Binding-site contacts:
Ligand atom N7 contacts residue ILE132 of chain 1.A at 3.2 Å.
Ligand atom N7 contacts residue ASP134 of chain 1.A at 3.2 Å (salt-bridge).
Ligand atom N8 contacts residue ASP134 of chain 1.A at 2.9 Å (salt-bridge).
Ligand atom C6 contacts residue LYS162 of chain 1.A at 4.0 Å.
Ligand atom O6 contacts residue VAL184 of chain 1.A at 2.9 Å (h-bond).
Ligand atom N1 contacts residue VAL185 of chain 1.A at 4.5 Å.
Ligand atom C2 contacts residue PHE183 of chain 1.A at 3.5 Å (hydrophobic).
Ligand atom C9 contacts residue ASP134 of chain 1.A at 4.1 Å.
Ligand atom O6 contacts residue PHE183 of chain 1.A at 3.1 Å.
Ligand atom C2 contacts residue ASP190 of chain 1.A at 3.0 Å.
Ligand atom C6 contacts residue VAL184 of chain 1.A at 3.6 Å (hydrophobic).
Ligand atom C9 contacts residue PRP1 of chain 1.E at 3.9 Å.
Ligand atom N1 contacts residue PHE183 of chain 1.A at 3.3 Å.
Ligand atom N3 contacts residue PHE183 of chain 1.A at 4.0 Å.
Ligand atom N7 contacts residue LYS162 of chain 1.A at 3.6 Å (salt-bridge).
Ligand atom C5 contacts residue LYS162 of chain 1.A at 4.1 Å.
Ligand atom C2 contacts residue VAL184 of chain 1.A at 4.2 Å (hydrophobic).
Ligand atom C9 contacts residue ILE132 of chain 1.A at 4.3 Å (hydrophobic).
Ligand atom C5 contacts residue ILE132 of chain 1.A at 3.9 Å (hydrophobic).
Ligand atom N8 contacts residue ILE132 of chain 1.A at 3.5 Å.
Ligand atom O6 contacts residue LYS162 of chain 1.A at 3.3 Å (salt-bridge).
Ligand atom C6 contacts residue PHE183 of chain 1.A at 3.8 Å (hydrophobic).
Ligand atom O6 contacts residue LYS182 of chain 1.A at 3.5 Å (salt-bridge).
Ligand atom C5 contacts residue ASP134 of chain 1.A at 4.5 Å.
Ligand atom N1 contacts residue ASP190 of chain 1.A at 3.9 Å.
Ligand atom N1 contacts residue VAL184 of chain 1.A at 3.3 Å (h-bond).
Ligand atom N3 contacts residue ASP190 of chain 1.A at 3.7 Å.
Ligand atom C4 contacts residue PHE183 of chain 1.A at 4.3 Å (hydrophobic).
Ligand atom C5 contacts residue PHE183 of chain 1.A at 4.1 Å (hydrophobic).

A small-molecule ligand and the protein it binds are described below.
Small molecule (SMILES): Oc1ncnc2c1N=NC2

Sequence of chain 1.A:
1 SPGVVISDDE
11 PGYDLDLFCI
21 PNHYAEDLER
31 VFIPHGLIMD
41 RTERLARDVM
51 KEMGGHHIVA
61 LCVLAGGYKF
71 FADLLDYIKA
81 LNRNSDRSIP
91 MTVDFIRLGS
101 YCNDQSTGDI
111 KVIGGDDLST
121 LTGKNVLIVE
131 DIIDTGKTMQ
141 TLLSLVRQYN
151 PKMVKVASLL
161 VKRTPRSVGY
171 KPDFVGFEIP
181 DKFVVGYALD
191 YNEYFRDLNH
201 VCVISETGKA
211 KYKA